Sequence of chain 1.L:
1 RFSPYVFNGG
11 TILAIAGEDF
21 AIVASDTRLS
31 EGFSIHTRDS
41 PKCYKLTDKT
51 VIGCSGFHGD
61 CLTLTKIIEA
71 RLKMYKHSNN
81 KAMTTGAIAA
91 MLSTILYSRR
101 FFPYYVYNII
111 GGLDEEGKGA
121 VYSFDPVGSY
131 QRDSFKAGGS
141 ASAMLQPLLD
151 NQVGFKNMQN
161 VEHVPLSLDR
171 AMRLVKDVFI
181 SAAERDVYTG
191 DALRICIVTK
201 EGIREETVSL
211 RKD

Binding-site contacts:
Ligand atom B26 contacts residue THR1 of chain 1.K at 1.5 Å.
Ligand atom O8 contacts residue GLY48 of chain 1.K at 3.9 Å.
Ligand atom C6 contacts residue ASP125 of chain 1.L at 3.8 Å.
Ligand atom C3 contacts residue ASP125 of chain 1.L at 3.9 Å.
Ligand atom O27 contacts residue GLY47 of chain 1.K at 2.9 Å (h-bond).
Ligand atom C4 contacts residue ASP125 of chain 1.L at 3.7 Å.
Ligand atom O19 contacts residue ALA20 of chain 1.K at 3.2 Å.
Ligand atom C21 contacts residue GLY47 of chain 1.K at 3.7 Å.
Ligand atom C24 contacts residue ALA49 of chain 1.K at 3.9 Å (hydrophobic).
Ligand atom O28 contacts residue THR1 of chain 1.K at 2.4 Å (h-bond).
Ligand atom O19 contacts residue THR21 of chain 1.K at 2.9 Å (h-bond).
Ligand atom C2 contacts residue THR21 of chain 1.K at 3.7 Å.
Ligand atom C2 contacts residue ASP125 of chain 1.L at 3.8 Å.
Ligand atom O28 contacts residue TYR169 of chain 1.K at 3.9 Å.
Ligand atom C18 contacts residue GLY47 of chain 1.K at 3.6 Å.
Ligand atom N20 contacts residue GLY47 of chain 1.K at 2.8 Å (h-bond).
Ligand atom C21 contacts residue THR1 of chain 1.K at 2.6 Å.
Ligand atom CL3 contacts residue THR21 of chain 1.K at 3.6 Å.
Ligand atom C1 contacts residue ASP125 of chain 1.L at 3.8 Å.
Ligand atom C22 contacts residue GLY47 of chain 1.K at 3.7 Å.
Ligand atom O27 contacts residue ALA46 of chain 1.K at 3.8 Å.
Ligand atom O27 contacts residue THR1 of chain 1.K at 2.5 Å (h-bond).
Ligand atom C3 contacts residue THR21 of chain 1.K at 3.7 Å.
Ligand atom C22 contacts residue THR1 of chain 1.K at 3.1 Å.
Ligand atom C7 contacts residue THR21 of chain 1.K at 3.7 Å.
Ligand atom C10 contacts residue THR21 of chain 1.K at 3.6 Å.
Ligand atom C4 contacts residue ALA22 of chain 1.K at 3.8 Å (hydrophobic).
Ligand atom O8 contacts residue ALA49 of chain 1.K at 3.0 Å (h-bond).
Ligand atom N9 contacts residue THR21 of chain 1.K at 2.8 Å (h-bond).
Ligand atom C25 contacts residue ALA49 of chain 1.K at 3.7 Å (hydrophobic).
Ligand atom C5 contacts residue ALA22 of chain 1.K at 3.9 Å (hydrophobic).
Ligand atom CL3 contacts residue ALA20 of chain 1.K at 3.7 Å.
Ligand atom C10 contacts residue GLY47 of chain 1.K at 3.5 Å.
Ligand atom C24 contacts residue MET45 of chain 1.K at 3.9 Å (hydrophobic).
Ligand atom C25 contacts residue ALA20 of chain 1.K at 3.9 Å (hydrophobic).
Ligand atom B26 contacts residue LYS33 of chain 1.K at 3.9 Å.
Ligand atom C5 contacts residue ASP125 of chain 1.L at 3.6 Å.
Ligand atom C22 contacts residue LYS33 of chain 1.K at 3.9 Å.
Ligand atom C23 contacts residue ALA49 of chain 1.K at 3.8 Å (hydrophobic).
Ligand atom N20 contacts residue THR1 of chain 1.K at 3.8 Å.

Sequence of chain 1.K:
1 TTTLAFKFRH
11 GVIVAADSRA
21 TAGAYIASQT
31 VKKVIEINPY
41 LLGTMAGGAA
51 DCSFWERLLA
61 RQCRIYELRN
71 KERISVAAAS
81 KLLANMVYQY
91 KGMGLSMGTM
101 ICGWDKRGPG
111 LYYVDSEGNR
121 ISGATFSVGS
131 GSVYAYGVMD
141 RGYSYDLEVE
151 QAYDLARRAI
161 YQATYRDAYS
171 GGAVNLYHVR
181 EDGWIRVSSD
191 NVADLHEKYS

This small molecule binds to this protein.
Small molecule (SMILES): CC(C)C[C@H](NC(=O)CNC(=O)c1cc(Cl)ccc1Cl)B(O)O